Binding-site contacts:
Ligand atom O5 contacts residue ASN304 of chain 1.E at 2.4 Å (h-bond).
Ligand atom C2 contacts residue ASN304 of chain 1.E at 2.5 Å.
Ligand atom C6 contacts residue VAL298 of chain 1.E at 4.1 Å (hydrophobic).
Ligand atom C5 contacts residue VAL298 of chain 1.E at 4.4 Å (hydrophobic).
Ligand atom C7 contacts residue GLU294 of chain 1.E at 3.8 Å.
Ligand atom C5 contacts residue ASN304 of chain 1.E at 3.7 Å.
Ligand atom C4 contacts residue VAL298 of chain 1.E at 4.1 Å (hydrophobic).
Ligand atom O7 contacts residue GLU294 of chain 1.E at 2.9 Å (salt-bridge).
Ligand atom C8 contacts residue GLU294 of chain 1.E at 4.2 Å.
Ligand atom O7 contacts residue ASN304 of chain 1.E at 4.0 Å.
Ligand atom C1 contacts residue ASN304 of chain 1.E at 1.4 Å.
Ligand atom C3 contacts residue ASN304 of chain 1.E at 3.8 Å.
Ligand atom C4 contacts residue ASN304 of chain 1.E at 4.2 Å.
Ligand atom O5 contacts residue VAL298 of chain 1.E at 4.3 Å.
Ligand atom C7 contacts residue ASN304 of chain 1.E at 3.7 Å.
Ligand atom O6 contacts residue ASN304 of chain 1.E at 4.4 Å.
Ligand atom N2 contacts residue ASN304 of chain 1.E at 2.9 Å (h-bond).

A small-molecule ligand and the protein it binds are described below.
Small molecule (SMILES): CC(=O)N[C@@H]1[C@@H](O)[C@H](O)[C@@H](CO)O[C@H]1O

Sequence of chain 1.E:
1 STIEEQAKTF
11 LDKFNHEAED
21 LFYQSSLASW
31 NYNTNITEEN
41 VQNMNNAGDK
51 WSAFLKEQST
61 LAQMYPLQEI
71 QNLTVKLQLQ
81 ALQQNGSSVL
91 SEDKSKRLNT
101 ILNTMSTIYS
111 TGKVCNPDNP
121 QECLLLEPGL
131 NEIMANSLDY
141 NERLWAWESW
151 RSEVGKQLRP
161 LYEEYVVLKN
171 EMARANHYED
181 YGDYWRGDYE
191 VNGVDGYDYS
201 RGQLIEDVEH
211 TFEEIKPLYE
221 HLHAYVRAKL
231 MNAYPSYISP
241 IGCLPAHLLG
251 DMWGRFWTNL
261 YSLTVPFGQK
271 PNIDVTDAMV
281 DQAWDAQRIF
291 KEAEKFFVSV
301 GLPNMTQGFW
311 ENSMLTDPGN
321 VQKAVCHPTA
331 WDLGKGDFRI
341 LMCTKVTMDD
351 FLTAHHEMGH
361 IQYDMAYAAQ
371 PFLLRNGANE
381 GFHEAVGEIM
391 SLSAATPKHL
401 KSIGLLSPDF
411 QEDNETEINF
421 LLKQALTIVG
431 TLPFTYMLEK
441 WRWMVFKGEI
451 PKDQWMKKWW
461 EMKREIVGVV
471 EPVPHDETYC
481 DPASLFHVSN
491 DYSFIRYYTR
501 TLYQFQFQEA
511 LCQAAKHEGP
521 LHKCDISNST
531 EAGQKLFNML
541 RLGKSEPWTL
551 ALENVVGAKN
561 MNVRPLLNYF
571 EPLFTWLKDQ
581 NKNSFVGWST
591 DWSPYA